Sequence of chain 3.F:
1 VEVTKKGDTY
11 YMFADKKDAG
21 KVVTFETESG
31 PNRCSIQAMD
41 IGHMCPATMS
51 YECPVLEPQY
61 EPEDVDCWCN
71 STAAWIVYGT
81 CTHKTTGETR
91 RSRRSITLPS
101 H

Binding-site contacts:
Ligand atom N2 contacts residue ASN70 of chain 3.F at 2.9 Å (h-bond).
Ligand atom O7 contacts residue PRO31 of chain 3.F at 3.2 Å (h-bond).
Ligand atom O6 contacts residue ARG33 of chain 3.F at 3.6 Å.
Ligand atom N2 contacts residue PRO31 of chain 3.F at 2.8 Å (h-bond).
Ligand atom C2 contacts residue PRO31 of chain 3.F at 3.9 Å (hydrophobic).
Ligand atom O5 contacts residue ASN70 of chain 3.F at 2.4 Å (h-bond).
Ligand atom N2 contacts residue ASN32 of chain 3.F at 4.2 Å.
Ligand atom C7 contacts residue ASN70 of chain 3.F at 3.1 Å.
Ligand atom C4 contacts residue ASN70 of chain 3.F at 4.2 Å.
Ligand atom C1 contacts residue ASN70 of chain 3.F at 1.4 Å.
Ligand atom C6 contacts residue ARG33 of chain 3.F at 4.1 Å.
Ligand atom C2 contacts residue ASN70 of chain 3.F at 2.5 Å.
Ligand atom C8 contacts residue ASN70 of chain 3.F at 3.6 Å.
Ligand atom C3 contacts residue ASN70 of chain 3.F at 3.8 Å.
Ligand atom C5 contacts residue ARG33 of chain 3.F at 4.1 Å.
Ligand atom C5 contacts residue ASN70 of chain 3.F at 3.7 Å.
Ligand atom C3 contacts residue PRO31 of chain 3.F at 4.0 Å (hydrophobic).
Ligand atom O7 contacts residue ASN70 of chain 3.F at 3.3 Å (h-bond).
Ligand atom O7 contacts residue SER71 of chain 3.F at 4.2 Å.
Ligand atom C1 contacts residue ARG33 of chain 3.F at 4.2 Å.
Ligand atom C7 contacts residue PRO31 of chain 3.F at 3.4 Å (hydrophobic).
Ligand atom O3 contacts residue PRO31 of chain 3.F at 4.0 Å.

A small-molecule ligand and the protein it binds are described below.
Small molecule (SMILES): CC(=O)N[C@@H]1[C@@H](O)[C@H](O)[C@@H](CO)O[C@H]1O